Sequence of chain 1.A:
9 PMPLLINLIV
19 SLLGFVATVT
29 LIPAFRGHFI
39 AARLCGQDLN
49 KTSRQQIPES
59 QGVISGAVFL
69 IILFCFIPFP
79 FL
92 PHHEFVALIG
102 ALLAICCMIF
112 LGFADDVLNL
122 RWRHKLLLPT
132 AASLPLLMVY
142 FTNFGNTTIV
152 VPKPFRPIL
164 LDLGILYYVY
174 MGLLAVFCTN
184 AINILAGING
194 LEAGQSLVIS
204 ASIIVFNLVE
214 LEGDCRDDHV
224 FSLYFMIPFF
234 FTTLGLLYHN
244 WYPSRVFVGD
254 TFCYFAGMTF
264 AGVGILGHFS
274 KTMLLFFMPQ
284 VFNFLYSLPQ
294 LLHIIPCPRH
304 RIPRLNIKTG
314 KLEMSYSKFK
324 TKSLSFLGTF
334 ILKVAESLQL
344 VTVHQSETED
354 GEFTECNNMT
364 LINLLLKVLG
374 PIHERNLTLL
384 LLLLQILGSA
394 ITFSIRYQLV

This protein binds this small molecule.
Small molecule (SMILES): CC(=O)N[C@H]1[C@@H](O[C@@H]2O[C@H](C[C@@H](O)[C@H]3O[C@@H](n4ccc(=O)[nH]c4=O)[C@H](O)[C@@H]3O)[C@H](O)[C@H](O)[C@H]2NC(=O)/C=C/CCCCCCCCCC(C)C)O[C@H](CO)[C@@H](O)[C@@H]1O

Binding-site contacts:
Ligand atom O6 contacts residue ARG304 of chain 1.A at 2.8 Å (salt-bridge).
Ligand atom O12 contacts residue GLN45 of chain 1.A at 2.7 Å (h-bond).
Ligand atom C8 contacts residue ARG302 of chain 1.A at 3.4 Å.
Ligand atom O10 contacts residue ARG302 of chain 1.A at 2.8 Å (salt-bridge).
Ligand atom O9 contacts residue LYS126 of chain 1.A at 3.0 Å (salt-bridge).
Ligand atom O9 contacts residue ASP253 of chain 1.A at 3.0 Å (salt-bridge).
Ligand atom C11 contacts residue TRP123 of chain 1.A at 3.6 Å (hydrophobic).
Ligand atom O14 contacts residue ASN192 of chain 1.A at 2.9 Å (h-bond).
Ligand atom C14 contacts residue ASN186 of chain 1.A at 3.2 Å.
Ligand atom C14 contacts residue LYS126 of chain 1.A at 3.5 Å.
Ligand atom C33 contacts residue GLU57 of chain 1.A at 3.2 Å.
Ligand atom C28 contacts residue ASP253 of chain 1.A at 3.3 Å.
Ligand atom O4 contacts residue GLY190 of chain 1.A at 3.5 Å (h-bond).
Ligand atom C22 contacts residue PHE287 of chain 1.A at 3.5 Å (hydrophobic).
Ligand atom C6 contacts residue GLY190 of chain 1.A at 3.5 Å.
Ligand atom N1 contacts residue ASN186 of chain 1.A at 3.0 Å (h-bond).
Ligand atom O1 contacts residue ARG302 of chain 1.A at 3.1 Å (salt-bridge).
Ligand atom O6 contacts residue ARG302 of chain 1.A at 3.4 Å (salt-bridge).
Ligand atom O14 contacts residue ILE191 of chain 1.A at 3.2 Å.
Ligand atom O8 contacts residue TRP123 of chain 1.A at 3.5 Å (h-bond).
Ligand atom C15 contacts residue TRP123 of chain 1.A at 3.4 Å (hydrophobic).
Ligand atom O2 contacts residue ARG302 of chain 1.A at 3.4 Å (salt-bridge).
Ligand atom C36 contacts residue PHE250 of chain 1.A at 3.5 Å (hydrophobic).
Ligand atom C2 contacts residue ARG302 of chain 1.A at 3.6 Å.
Ligand atom O5 contacts residue ARG304 of chain 1.A at 3.3 Å (salt-bridge).
Ligand atom O13 contacts residue GLU57 of chain 1.A at 3.1 Å (salt-bridge).
Ligand atom O4 contacts residue ALA189 of chain 1.A at 3.5 Å.
Ligand atom O15 contacts residue LEU47 of chain 1.A at 3.1 Å (h-bond).
Ligand atom C35 contacts residue PHE250 of chain 1.A at 3.6 Å (hydrophobic).
Ligand atom O7 contacts residue ILE187 of chain 1.A at 3.5 Å.
Ligand atom O5 contacts residue HIS303 of chain 1.A at 2.7 Å (h-bond).
Ligand atom O3 contacts residue ASN186 of chain 1.A at 3.5 Å (h-bond).
Ligand atom O5 contacts residue ILE305 of chain 1.A at 3.3 Å.
Ligand atom O contacts residue GLU57 of chain 1.A at 3.4 Å (salt-bridge).
Ligand atom C17 contacts residue TRP123 of chain 1.A at 3.6 Å (hydrophobic).
Ligand atom C1 contacts residue ARG302 of chain 1.A at 3.5 Å.
Ligand atom C32 contacts residue GLN45 of chain 1.A at 3.5 Å.
Ligand atom N3 contacts residue GLY190 of chain 1.A at 3.3 Å (h-bond).
Ligand atom O7 contacts residue ARG304 of chain 1.A at 3.1 Å (salt-bridge).
Ligand atom C16 contacts residue ASN183 of chain 1.A at 3.4 Å.